Sequence of chain 1.A:
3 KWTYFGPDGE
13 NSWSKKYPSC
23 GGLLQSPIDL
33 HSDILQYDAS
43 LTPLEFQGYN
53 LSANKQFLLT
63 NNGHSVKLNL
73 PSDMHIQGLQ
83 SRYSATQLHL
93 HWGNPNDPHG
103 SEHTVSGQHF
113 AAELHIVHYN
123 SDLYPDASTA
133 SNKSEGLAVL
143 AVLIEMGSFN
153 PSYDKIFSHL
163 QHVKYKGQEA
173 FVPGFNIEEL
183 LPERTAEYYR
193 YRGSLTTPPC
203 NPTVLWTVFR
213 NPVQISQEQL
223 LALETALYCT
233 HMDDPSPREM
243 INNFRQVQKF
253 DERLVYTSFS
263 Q

A small-molecule ligand and the protein it binds are described below.
Small molecule (SMILES): NS(=O)(=O)c1cccc(C(=O)CSc2ncccn2)c1

Binding-site contacts:
Ligand atom O18 contacts residue VAL141 of chain 1.A at 3.9 Å.
Ligand atom O18 contacts residue VAL119 of chain 1.A at 3.6 Å.
Ligand atom C3 contacts residue HIS91 of chain 1.A at 4.0 Å.
Ligand atom C2 contacts residue GLN89 of chain 1.A at 3.9 Å.
Ligand atom S17 contacts residue HIS91 of chain 1.A at 3.8 Å.
Ligand atom N20 contacts residue ZN1 of chain 1.E at 1.8 Å.
Ligand atom C4 contacts residue HIS91 of chain 1.A at 3.8 Å.
Ligand atom C16 contacts residue PRO201 of chain 1.A at 3.4 Å (hydrophobic).
Ligand atom C15 contacts residue SER133 of chain 1.A at 3.4 Å.
Ligand atom N20 contacts residue THR199 of chain 1.A at 4.0 Å.
Ligand atom C4 contacts residue LEU197 of chain 1.A at 3.5 Å (hydrophobic).
Ligand atom N20 contacts residue HIS91 of chain 1.A at 3.1 Å (h-bond).
Ligand atom S17 contacts residue HIS117 of chain 1.A at 4.1 Å.
Ligand atom N20 contacts residue HIS117 of chain 1.A at 3.4 Å (h-bond).
Ligand atom C15 contacts residue PRO201 of chain 1.A at 3.7 Å (hydrophobic).
Ligand atom C10 contacts residue SER133 of chain 1.A at 3.5 Å.
Ligand atom S17 contacts residue LEU197 of chain 1.A at 4.1 Å.
Ligand atom S9 contacts residue SER133 of chain 1.A at 3.7 Å.
Ligand atom N20 contacts residue HIS93 of chain 1.A at 3.3 Å (h-bond).
Ligand atom S17 contacts residue ZN1 of chain 1.E at 3.0 Å.
Ligand atom O18 contacts residue HIS91 of chain 1.A at 3.4 Å.
Ligand atom C3 contacts residue LEU197 of chain 1.A at 3.3 Å (hydrophobic).
Ligand atom O18 contacts residue TRP208 of chain 1.A at 4.0 Å.
Ligand atom C8 contacts residue LEU197 of chain 1.A at 4.0 Å (hydrophobic).
Ligand atom O13 contacts residue GLN89 of chain 1.A at 2.9 Å (h-bond).
Ligand atom C8 contacts residue LEU139 of chain 1.A at 4.0 Å (hydrophobic).
Ligand atom C3 contacts residue VAL119 of chain 1.A at 3.8 Å (hydrophobic).
Ligand atom O19 contacts residue LEU197 of chain 1.A at 3.3 Å.
Ligand atom N20 contacts residue THR198 of chain 1.A at 2.9 Å (h-bond).
Ligand atom O19 contacts residue TRP208 of chain 1.A at 3.7 Å.
Ligand atom C8 contacts residue VAL119 of chain 1.A at 4.0 Å (hydrophobic).
Ligand atom C2 contacts residue LEU197 of chain 1.A at 3.8 Å (hydrophobic).
Ligand atom O18 contacts residue HIS117 of chain 1.A at 3.5 Å (h-bond).
Ligand atom O18 contacts residue ZN1 of chain 1.E at 3.1 Å.
Ligand atom S17 contacts residue THR198 of chain 1.A at 4.0 Å.
Ligand atom C6 contacts residue THR199 of chain 1.A at 3.7 Å.
Ligand atom C7 contacts residue GLN89 of chain 1.A at 3.7 Å.
Ligand atom O19 contacts residue THR198 of chain 1.A at 3.1 Å (h-bond).
Ligand atom C5 contacts residue THR199 of chain 1.A at 3.5 Å.
Ligand atom N12 contacts residue SER133 of chain 1.A at 2.6 Å (h-bond).